This protein binds this small molecule.
Small molecule (SMILES): CC(C)CCC[C@@H](C)[C@H]1CC[C@H]2[C@@H]3CC=C4C[C@@H](O)CC[C@]4(C)[C@H]3CC[C@]12C

Binding-site contacts:
Ligand atom C11 contacts residue LEU330 of chain 1.A at 4.3 Å (hydrophobic).
Ligand atom C19 contacts residue LEU330 of chain 1.A at 4.3 Å (hydrophobic).
Ligand atom C22 contacts residue VAL282 of chain 1.A at 4.3 Å (hydrophobic).
Ligand atom C24 contacts residue VAL282 of chain 1.A at 4.0 Å (hydrophobic).
Ligand atom C7 contacts residue TRP335 of chain 1.A at 3.5 Å (hydrophobic).
Ligand atom C15 contacts residue VAL282 of chain 1.A at 3.7 Å (hydrophobic).
Ligand atom C24 contacts residue ALA286 of chain 1.A at 3.3 Å (hydrophobic).
Ligand atom C27 contacts residue ALA286 of chain 1.A at 4.2 Å (hydrophobic).
Ligand atom C10 contacts residue TRP335 of chain 1.A at 4.1 Å (hydrophobic).
Ligand atom C8 contacts residue TRP335 of chain 1.A at 3.8 Å (hydrophobic).
Ligand atom C27 contacts residue VAL282 of chain 1.A at 4.4 Å (hydrophobic).
Ligand atom O1 contacts residue ARG340 of chain 1.A at 3.6 Å.
Ligand atom C21 contacts residue LEU330 of chain 1.A at 3.6 Å (hydrophobic).
Ligand atom C10 contacts residue LEU334 of chain 1.A at 4.3 Å (hydrophobic).
Ligand atom C27 contacts residue GLY285 of chain 1.A at 4.4 Å.
Ligand atom C4 contacts residue TRP335 of chain 1.A at 4.2 Å (hydrophobic).
Ligand atom C6 contacts residue TRP335 of chain 1.A at 3.4 Å (hydrophobic).
Ligand atom C23 contacts residue ALA286 of chain 1.A at 4.2 Å (hydrophobic).
Ligand atom C19 contacts residue TRP335 of chain 1.A at 3.4 Å (hydrophobic).
Ligand atom C16 contacts residue VAL282 of chain 1.A at 3.0 Å (hydrophobic).
Ligand atom C5 contacts residue TRP335 of chain 1.A at 3.6 Å (hydrophobic).
Ligand atom C26 contacts residue VAL289 of chain 1.A at 4.2 Å (hydrophobic).
Ligand atom C24 contacts residue CYS327 of chain 1.A at 4.5 Å (hydrophobic).
Ligand atom C23 contacts residue VAL282 of chain 1.A at 3.2 Å (hydrophobic).
Ligand atom C15 contacts residue TRP335 of chain 1.A at 4.5 Å (hydrophobic).
Ligand atom C20 contacts residue ILE331 of chain 1.A at 4.1 Å (hydrophobic).
Ligand atom C26 contacts residue ALA286 of chain 1.A at 3.9 Å (hydrophobic).
Ligand atom C12 contacts residue LEU330 of chain 1.A at 4.5 Å (hydrophobic).
Ligand atom C19 contacts residue LEU334 of chain 1.A at 3.2 Å (hydrophobic).
Ligand atom C23 contacts residue ILE331 of chain 1.A at 4.3 Å (hydrophobic).
Ligand atom C25 contacts residue ALA286 of chain 1.A at 4.3 Å (hydrophobic).
Ligand atom C17 contacts residue VAL282 of chain 1.A at 4.3 Å (hydrophobic).
Ligand atom C1 contacts residue LEU334 of chain 1.A at 4.1 Å (hydrophobic).
Ligand atom C18 contacts residue LEU330 of chain 1.A at 4.0 Å (hydrophobic).
Ligand atom C26 contacts residue GLY285 of chain 1.A at 4.2 Å.
Ligand atom C4 contacts residue ARG340 of chain 1.A at 4.2 Å.
Ligand atom C18 contacts residue ILE331 of chain 1.A at 3.6 Å (hydrophobic).

Sequence of chain 1.A:
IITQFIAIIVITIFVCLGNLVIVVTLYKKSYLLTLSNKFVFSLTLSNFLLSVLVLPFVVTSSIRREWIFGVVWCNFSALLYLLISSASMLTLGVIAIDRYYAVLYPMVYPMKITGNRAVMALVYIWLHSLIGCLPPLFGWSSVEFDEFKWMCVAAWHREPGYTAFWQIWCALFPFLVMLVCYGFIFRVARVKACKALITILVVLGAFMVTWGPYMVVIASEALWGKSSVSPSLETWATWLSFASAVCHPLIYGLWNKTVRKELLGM